Sequence of chain 2.E:
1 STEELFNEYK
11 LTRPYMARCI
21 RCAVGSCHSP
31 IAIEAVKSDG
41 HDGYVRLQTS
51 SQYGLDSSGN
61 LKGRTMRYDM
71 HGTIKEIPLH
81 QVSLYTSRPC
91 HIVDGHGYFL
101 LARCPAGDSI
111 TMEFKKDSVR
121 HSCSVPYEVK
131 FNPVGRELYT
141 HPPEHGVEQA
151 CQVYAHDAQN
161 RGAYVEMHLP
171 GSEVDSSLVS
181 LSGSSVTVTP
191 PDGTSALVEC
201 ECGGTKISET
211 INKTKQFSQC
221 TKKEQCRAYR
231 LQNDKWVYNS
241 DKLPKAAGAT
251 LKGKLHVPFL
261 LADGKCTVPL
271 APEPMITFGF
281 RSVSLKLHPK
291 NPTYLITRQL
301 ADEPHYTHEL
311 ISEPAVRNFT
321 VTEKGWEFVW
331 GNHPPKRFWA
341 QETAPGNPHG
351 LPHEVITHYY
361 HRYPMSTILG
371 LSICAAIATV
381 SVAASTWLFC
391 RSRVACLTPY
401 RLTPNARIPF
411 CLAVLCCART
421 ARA

Binding-site contacts:
Ligand atom C5 contacts residue ASN212 of chain 2.E at 3.7 Å.
Ligand atom C3 contacts residue ASN212 of chain 2.E at 3.8 Å.
Ligand atom O7 contacts residue ASN212 of chain 2.E at 4.5 Å.
Ligand atom C2 contacts residue ASN212 of chain 2.E at 2.4 Å.
Ligand atom C4 contacts residue ASN212 of chain 2.E at 4.2 Å.
Ligand atom O5 contacts residue ASN212 of chain 2.E at 2.4 Å (h-bond).
Ligand atom C1 contacts residue ILE211 of chain 2.E at 4.2 Å (hydrophobic).
Ligand atom C1 contacts residue ASN212 of chain 2.E at 1.4 Å.
Ligand atom N2 contacts residue ILE211 of chain 2.E at 4.3 Å.
Ligand atom N2 contacts residue ASN212 of chain 2.E at 2.9 Å (h-bond).
Ligand atom C7 contacts residue ASN212 of chain 2.E at 3.9 Å.

This protein binds this small molecule.
Small molecule (SMILES): CC(=O)N[C@@H]1[C@@H](O)[C@H](O)[C@@H](CO)O[C@H]1O